This protein binds this small molecule.
Small molecule (SMILES): O=C(O)C[C@H](NC(=O)CP(=O)(O)O)C(=O)O

Sequence of chain 1.B:
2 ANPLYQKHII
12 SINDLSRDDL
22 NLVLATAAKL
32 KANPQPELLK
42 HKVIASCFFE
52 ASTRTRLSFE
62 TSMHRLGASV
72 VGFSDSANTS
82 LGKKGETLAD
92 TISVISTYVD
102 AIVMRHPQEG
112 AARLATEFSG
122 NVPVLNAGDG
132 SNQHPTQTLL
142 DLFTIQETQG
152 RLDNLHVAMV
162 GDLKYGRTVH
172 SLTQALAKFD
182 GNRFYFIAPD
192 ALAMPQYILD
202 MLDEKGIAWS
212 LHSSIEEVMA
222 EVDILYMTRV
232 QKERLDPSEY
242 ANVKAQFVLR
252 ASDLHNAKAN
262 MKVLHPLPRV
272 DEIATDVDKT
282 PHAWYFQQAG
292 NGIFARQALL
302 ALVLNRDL

Sequence of chain 1.C:
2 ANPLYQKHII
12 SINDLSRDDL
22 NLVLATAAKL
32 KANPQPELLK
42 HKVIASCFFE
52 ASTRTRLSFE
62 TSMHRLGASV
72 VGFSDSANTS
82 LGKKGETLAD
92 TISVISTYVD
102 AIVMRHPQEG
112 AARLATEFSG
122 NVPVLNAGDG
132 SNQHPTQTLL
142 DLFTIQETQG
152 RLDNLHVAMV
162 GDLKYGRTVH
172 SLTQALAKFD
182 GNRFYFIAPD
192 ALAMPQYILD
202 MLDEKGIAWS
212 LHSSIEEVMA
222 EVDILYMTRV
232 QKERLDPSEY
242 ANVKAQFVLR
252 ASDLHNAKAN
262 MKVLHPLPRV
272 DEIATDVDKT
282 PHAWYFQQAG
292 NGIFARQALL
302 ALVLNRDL

Binding-site contacts:
Ligand atom C4 contacts residue ARG168 of chain 1.B at 3.6 Å.
Ligand atom P contacts residue THR54 of chain 1.B at 3.7 Å.
Ligand atom P contacts residue SER81 of chain 1.C at 3.8 Å.
Ligand atom O2 contacts residue ARG106 of chain 1.B at 3.4 Å (salt-bridge).
Ligand atom O1 contacts residue HIS135 of chain 1.B at 2.9 Å (h-bond).
Ligand atom P contacts residue ARG106 of chain 1.B at 3.8 Å.
Ligand atom O3 contacts residue ARG168 of chain 1.B at 2.8 Å (salt-bridge).
Ligand atom O5 contacts residue ARG230 of chain 1.B at 3.0 Å (salt-bridge).
Ligand atom O4 contacts residue ARG230 of chain 1.B at 2.9 Å (salt-bridge).
Ligand atom O1P contacts residue LYS85 of chain 1.C at 2.8 Å (salt-bridge).
Ligand atom O3P contacts residue SER53 of chain 1.B at 2.8 Å (h-bond).
Ligand atom O1 contacts residue THR56 of chain 1.B at 3.1 Å (h-bond).
Ligand atom O2P contacts residue ARG55 of chain 1.B at 3.0 Å (salt-bridge).
Ligand atom O3P contacts residue THR56 of chain 1.B at 2.8 Å (h-bond).
Ligand atom O2P contacts residue THR54 of chain 1.B at 2.9 Å (h-bond).
Ligand atom C4 contacts residue LYS85 of chain 1.C at 3.8 Å.
Ligand atom O4 contacts residue GLN232 of chain 1.B at 3.1 Å (h-bond).
Ligand atom O2 contacts residue ARG168 of chain 1.B at 2.8 Å (salt-bridge).
Ligand atom O3 contacts residue HIS135 of chain 1.B at 3.6 Å.
Ligand atom C1P contacts residue ARG55 of chain 1.B at 3.4 Å.
Ligand atom O3P contacts residue ARG55 of chain 1.B at 3.7 Å.
Ligand atom O1P contacts residue ARG106 of chain 1.B at 2.9 Å (salt-bridge).
Ligand atom O2 contacts residue LYS85 of chain 1.C at 2.9 Å (salt-bridge).
Ligand atom O1P contacts residue SER53 of chain 1.B at 3.8 Å.
Ligand atom C5 contacts residue GLN232 of chain 1.B at 3.7 Å.
Ligand atom C4 contacts residue HIS135 of chain 1.B at 3.8 Å.
Ligand atom N2 contacts residue LEU268 of chain 1.B at 2.8 Å (h-bond).
Ligand atom O1 contacts residue GLN138 of chain 1.B at 3.7 Å.
Ligand atom O3P contacts residue ARG106 of chain 1.B at 3.4 Å (salt-bridge).
Ligand atom O1P contacts residue SER81 of chain 1.C at 3.4 Å (h-bond).
Ligand atom C5 contacts residue LEU268 of chain 1.B at 3.6 Å (hydrophobic).
Ligand atom O2P contacts residue SER81 of chain 1.C at 3.1 Å (h-bond).
Ligand atom C5 contacts residue ARG230 of chain 1.B at 3.6 Å.
Ligand atom C2 contacts residue LEU268 of chain 1.B at 3.7 Å (hydrophobic).
Ligand atom C3 contacts residue LEU268 of chain 1.B at 3.5 Å (hydrophobic).
Ligand atom O5 contacts residue LYS85 of chain 1.C at 2.8 Å (salt-bridge).
Ligand atom C1P contacts residue LEU268 of chain 1.B at 3.3 Å (hydrophobic).
Ligand atom O3P contacts residue THR54 of chain 1.B at 3.8 Å.
Ligand atom C1 contacts residue LEU268 of chain 1.B at 3.5 Å (hydrophobic).
Ligand atom O1 contacts residue ARG106 of chain 1.B at 3.0 Å (salt-bridge).